This protein binds this small molecule.
Small molecule (SMILES): CC(=O)N[C@@H]1[C@@H](O)[C@H](O)[C@@H](CO)O[C@H]1O

Binding-site contacts:
Ligand atom C4 contacts residue ASN75 of chain 1.D at 4.3 Å.
Ligand atom C8 contacts residue LEU73 of chain 1.D at 3.3 Å (hydrophobic).
Ligand atom N2 contacts residue ASN75 of chain 1.D at 3.0 Å (h-bond).
Ligand atom O7 contacts residue ASN75 of chain 1.D at 4.0 Å.
Ligand atom C1 contacts residue ASN75 of chain 1.D at 1.5 Å.
Ligand atom C5 contacts residue ASN75 of chain 1.D at 3.7 Å.
Ligand atom C8 contacts residue MET74 of chain 1.D at 4.4 Å (hydrophobic).
Ligand atom C7 contacts residue ASN75 of chain 1.D at 4.0 Å.
Ligand atom C7 contacts residue MET74 of chain 1.D at 4.3 Å (hydrophobic).
Ligand atom C7 contacts residue LEU73 of chain 1.D at 4.2 Å (hydrophobic).
Ligand atom O5 contacts residue ASN75 of chain 1.D at 2.5 Å (h-bond).
Ligand atom O7 contacts residue LEU73 of chain 1.D at 4.4 Å.
Ligand atom C3 contacts residue ASN75 of chain 1.D at 3.9 Å.
Ligand atom O7 contacts residue MET74 of chain 1.D at 3.5 Å (h-bond).
Ligand atom C2 contacts residue ASN75 of chain 1.D at 2.6 Å.

Sequence of chain 1.D:
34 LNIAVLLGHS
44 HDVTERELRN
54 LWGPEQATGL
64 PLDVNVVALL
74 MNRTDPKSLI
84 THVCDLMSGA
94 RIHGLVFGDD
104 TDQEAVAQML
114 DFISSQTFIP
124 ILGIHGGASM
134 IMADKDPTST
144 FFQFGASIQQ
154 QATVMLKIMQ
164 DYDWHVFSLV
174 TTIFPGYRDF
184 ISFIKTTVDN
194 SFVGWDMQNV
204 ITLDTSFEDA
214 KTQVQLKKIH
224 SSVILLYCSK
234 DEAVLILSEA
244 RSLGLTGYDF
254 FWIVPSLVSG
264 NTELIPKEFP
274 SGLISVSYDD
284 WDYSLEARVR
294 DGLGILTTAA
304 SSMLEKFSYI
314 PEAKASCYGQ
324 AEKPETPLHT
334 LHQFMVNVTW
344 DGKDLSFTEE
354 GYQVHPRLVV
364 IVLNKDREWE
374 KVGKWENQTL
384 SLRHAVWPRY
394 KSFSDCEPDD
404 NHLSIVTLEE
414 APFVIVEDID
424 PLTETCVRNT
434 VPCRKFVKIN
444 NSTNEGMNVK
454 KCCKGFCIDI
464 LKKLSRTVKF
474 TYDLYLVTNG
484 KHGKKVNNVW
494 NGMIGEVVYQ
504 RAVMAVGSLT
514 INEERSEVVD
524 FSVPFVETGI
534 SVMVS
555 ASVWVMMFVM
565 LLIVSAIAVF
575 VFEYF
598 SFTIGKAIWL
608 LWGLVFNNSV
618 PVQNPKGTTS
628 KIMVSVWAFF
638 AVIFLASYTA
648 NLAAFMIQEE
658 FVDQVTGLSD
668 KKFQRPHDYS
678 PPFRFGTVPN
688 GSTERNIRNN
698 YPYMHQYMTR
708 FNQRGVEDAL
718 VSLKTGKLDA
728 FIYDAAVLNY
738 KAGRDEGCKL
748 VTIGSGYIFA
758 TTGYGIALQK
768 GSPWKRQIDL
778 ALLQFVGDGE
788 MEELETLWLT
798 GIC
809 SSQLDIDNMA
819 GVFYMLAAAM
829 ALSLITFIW